Binding-site contacts:
Ligand atom C21 contacts residue ARG113 of chain 1.E at 3.5 Å.
Ligand atom O2'1 contacts residue ARG113 of chain 1.E at 3.4 Å (salt-bridge).
Ligand atom O3'1 contacts residue ASP111 of chain 1.E at 3.5 Å (salt-bridge).
Ligand atom O3' contacts residue ASP111 of chain 1.F at 3.2 Å (salt-bridge).
Ligand atom O1P contacts residue ARG113 of chain 1.E at 2.8 Å (salt-bridge).
Ligand atom N61 contacts residue PRO134 of chain 1.E at 2.9 Å (h-bond).
Ligand atom O4'1 contacts residue GLY108 of chain 1.E at 3.4 Å.
Ligand atom N71 contacts residue ARG113 of chain 1.F at 3.2 Å (salt-bridge).
Ligand atom O1P1 contacts residue ARG113 of chain 1.F at 3.2 Å (salt-bridge).
Ligand atom N1 contacts residue VAL120 of chain 1.F at 2.9 Å (h-bond).
Ligand atom N6 contacts residue VAL120 of chain 1.F at 3.0 Å (h-bond).
Ligand atom O2P contacts residue ALA136 of chain 1.F at 3.3 Å.
Ligand atom N3 contacts residue VAL112 of chain 1.F at 3.5 Å.
Ligand atom N6 contacts residue PRO134 of chain 1.F at 3.0 Å (h-bond).
Ligand atom N11 contacts residue VAL120 of chain 1.E at 2.7 Å (h-bond).
Ligand atom N31 contacts residue ARG113 of chain 1.E at 3.1 Å (salt-bridge).
Ligand atom C81 contacts residue ARG113 of chain 1.F at 3.3 Å.
Ligand atom O2P contacts residue GLN114 of chain 1.E at 3.5 Å (h-bond).
Ligand atom C21 contacts residue VAL120 of chain 1.E at 3.4 Å (hydrophobic).
Ligand atom C2' contacts residue ASP111 of chain 1.F at 3.5 Å.
Ligand atom O2P1 contacts residue ALA136 of chain 1.E at 3.4 Å.
Ligand atom C1'1 contacts residue LEU107 of chain 1.E at 3.4 Å (hydrophobic).
Ligand atom C5' contacts residue ALA136 of chain 1.F at 3.6 Å (hydrophobic).
Ligand atom N3 contacts residue ARG113 of chain 1.F at 3.1 Å (salt-bridge).
Ligand atom O4' contacts residue LEU107 of chain 1.F at 3.5 Å (h-bond).
Ligand atom O4'1 contacts residue LEU107 of chain 1.E at 3.5 Å (h-bond).
Ligand atom C2 contacts residue VAL112 of chain 1.F at 3.5 Å (hydrophobic).
Ligand atom C2 contacts residue VAL118 of chain 1.F at 3.6 Å (hydrophobic).
Ligand atom C2 contacts residue ARG113 of chain 1.F at 3.5 Å.
Ligand atom O4' contacts residue GLY108 of chain 1.F at 3.2 Å.
Ligand atom O2' contacts residue ASP111 of chain 1.F at 2.4 Å (salt-bridge).
Ligand atom O2' contacts residue GLN114 of chain 1.F at 3.2 Å (h-bond).
Ligand atom C3' contacts residue ASP111 of chain 1.F at 3.6 Å.
Ligand atom C4' contacts residue ASP111 of chain 1.F at 3.6 Å.
Ligand atom N7 contacts residue ARG113 of chain 1.E at 3.4 Å.
Ligand atom O2'1 contacts residue ASP111 of chain 1.E at 3.0 Å (salt-bridge).
Ligand atom C21 contacts residue VAL118 of chain 1.E at 3.4 Å (hydrophobic).
Ligand atom O2'1 contacts residue GLN114 of chain 1.E at 3.1 Å (h-bond).
Ligand atom C1' contacts residue LEU107 of chain 1.F at 3.4 Å (hydrophobic).
Ligand atom N61 contacts residue VAL120 of chain 1.E at 2.9 Å (h-bond).

The small molecule below binds the protein below.
Small molecule (SMILES): Nc1ncnc2c1ncn2[C@@H]1O[C@@H]2CO[P](=O)(O)O[C@H]3[C@@H](O)[C@H](n4cnc5c(N)ncnc54)O[C@@H]3CO[P](=O)(O)O[C@H]2[C@H]1O

Sequence of chain 1.F:
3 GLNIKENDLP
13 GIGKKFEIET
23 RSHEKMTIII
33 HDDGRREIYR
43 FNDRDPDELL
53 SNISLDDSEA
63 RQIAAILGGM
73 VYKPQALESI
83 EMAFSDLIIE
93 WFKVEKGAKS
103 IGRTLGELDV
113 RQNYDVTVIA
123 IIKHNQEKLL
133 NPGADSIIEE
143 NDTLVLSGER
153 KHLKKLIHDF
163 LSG

Sequence of chain 1.E:
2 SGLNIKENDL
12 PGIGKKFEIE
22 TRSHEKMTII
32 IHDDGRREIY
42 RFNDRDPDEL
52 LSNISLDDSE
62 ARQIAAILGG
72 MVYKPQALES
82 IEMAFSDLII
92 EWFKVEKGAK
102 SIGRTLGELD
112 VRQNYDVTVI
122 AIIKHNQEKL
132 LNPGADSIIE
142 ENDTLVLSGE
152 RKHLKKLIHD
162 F